Sequence of chain 1.A:
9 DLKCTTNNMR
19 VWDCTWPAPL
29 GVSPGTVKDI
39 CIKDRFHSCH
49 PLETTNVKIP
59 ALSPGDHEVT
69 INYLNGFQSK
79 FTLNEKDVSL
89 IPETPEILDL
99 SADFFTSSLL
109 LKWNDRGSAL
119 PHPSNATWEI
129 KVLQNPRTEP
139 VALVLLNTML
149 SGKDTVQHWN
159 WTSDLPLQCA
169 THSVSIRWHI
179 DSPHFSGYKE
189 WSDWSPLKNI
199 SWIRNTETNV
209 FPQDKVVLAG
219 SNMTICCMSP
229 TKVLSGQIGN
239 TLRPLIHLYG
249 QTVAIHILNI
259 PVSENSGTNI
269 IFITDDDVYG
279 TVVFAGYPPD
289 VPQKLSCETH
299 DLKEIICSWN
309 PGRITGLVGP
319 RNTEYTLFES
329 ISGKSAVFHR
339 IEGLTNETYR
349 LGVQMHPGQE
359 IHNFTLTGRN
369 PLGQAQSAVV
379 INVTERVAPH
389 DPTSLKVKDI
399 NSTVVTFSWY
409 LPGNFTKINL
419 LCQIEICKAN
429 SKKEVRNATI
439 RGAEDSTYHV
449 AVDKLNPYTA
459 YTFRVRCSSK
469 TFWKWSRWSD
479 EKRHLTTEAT

Binding-site contacts:
Ligand atom C5 contacts residue THR125 of chain 1.A at 4.5 Å.
Ligand atom C6 contacts residue THR125 of chain 1.A at 4.2 Å.
Ligand atom O5 contacts residue THR125 of chain 1.A at 4.2 Å.
Ligand atom C5 contacts residue ASN123 of chain 1.A at 3.6 Å.
Ligand atom O7 contacts residue ASN123 of chain 1.A at 3.5 Å (h-bond).
Ligand atom C5 contacts residue HIS177 of chain 1.A at 3.9 Å.
Ligand atom C6 contacts residue HIS177 of chain 1.A at 3.4 Å.
Ligand atom C3 contacts residue ASN123 of chain 1.A at 3.8 Å.
Ligand atom C6 contacts residue TRP189 of chain 1.A at 4.4 Å (hydrophobic).
Ligand atom C8 contacts residue ASN123 of chain 1.A at 4.3 Å.
Ligand atom C2 contacts residue ASN123 of chain 1.A at 2.4 Å.
Ligand atom C7 contacts residue ASN123 of chain 1.A at 3.3 Å.
Ligand atom C1 contacts residue ASN123 of chain 1.A at 1.4 Å.
Ligand atom N2 contacts residue ASN123 of chain 1.A at 2.9 Å (h-bond).
Ligand atom C4 contacts residue ASN123 of chain 1.A at 4.2 Å.
Ligand atom O5 contacts residue ASN123 of chain 1.A at 2.4 Å (h-bond).

A small-molecule ligand and the protein it binds are described below.
Small molecule (SMILES): CC(=O)N[C@H]1[C@H](O[C@H]2[C@H](O)[C@@H](NC(C)=O)CO[C@@H]2CO[C@@H]2O[C@@H](C)[C@@H](O)[C@@H](O)[C@@H]2O)O[C@H](CO)[C@@H](O)[C@@H]1O